Sequence of chain 1.A:
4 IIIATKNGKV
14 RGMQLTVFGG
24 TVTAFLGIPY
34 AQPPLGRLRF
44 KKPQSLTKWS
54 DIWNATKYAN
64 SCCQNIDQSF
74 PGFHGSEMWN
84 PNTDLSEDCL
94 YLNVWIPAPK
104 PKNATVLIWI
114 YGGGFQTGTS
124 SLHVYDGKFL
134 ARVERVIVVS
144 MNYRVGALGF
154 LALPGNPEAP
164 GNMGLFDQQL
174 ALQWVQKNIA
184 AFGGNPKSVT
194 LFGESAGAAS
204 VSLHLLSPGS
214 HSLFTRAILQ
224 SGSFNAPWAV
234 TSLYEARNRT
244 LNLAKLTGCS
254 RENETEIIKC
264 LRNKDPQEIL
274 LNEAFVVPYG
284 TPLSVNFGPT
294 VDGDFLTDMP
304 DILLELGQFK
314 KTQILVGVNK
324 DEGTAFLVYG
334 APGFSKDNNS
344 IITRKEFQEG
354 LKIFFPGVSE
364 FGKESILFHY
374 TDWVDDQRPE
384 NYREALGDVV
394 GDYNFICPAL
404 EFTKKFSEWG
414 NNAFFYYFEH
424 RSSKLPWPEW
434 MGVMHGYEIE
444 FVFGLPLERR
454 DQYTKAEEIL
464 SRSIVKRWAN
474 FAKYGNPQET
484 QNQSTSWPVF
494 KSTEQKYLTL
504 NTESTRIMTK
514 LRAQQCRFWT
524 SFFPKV

Binding-site contacts:
Ligand atom C6 contacts residue ARG14 of chain 1.A at 4.2 Å.
Ligand atom O5 contacts residue ASN57 of chain 1.A at 2.4 Å (h-bond).
Ligand atom C4 contacts residue ASN57 of chain 1.A at 4.2 Å.
Ligand atom N2 contacts residue ASN57 of chain 1.A at 2.9 Å (h-bond).
Ligand atom O5 contacts residue ARG14 of chain 1.A at 3.6 Å.
Ligand atom C5 contacts residue ASN57 of chain 1.A at 3.7 Å.
Ligand atom C7 contacts residue ASN57 of chain 1.A at 3.4 Å.
Ligand atom C5 contacts residue ARG14 of chain 1.A at 3.7 Å.
Ligand atom C2 contacts residue ASN57 of chain 1.A at 2.5 Å.
Ligand atom O7 contacts residue ASN57 of chain 1.A at 3.5 Å (h-bond).
Ligand atom C3 contacts residue ASN57 of chain 1.A at 3.8 Å.
Ligand atom C1 contacts residue ARG14 of chain 1.A at 3.7 Å.
Ligand atom C1 contacts residue ASN57 of chain 1.A at 1.4 Å.

This small molecule binds to this protein.
Small molecule (SMILES): CC(=O)N[C@H]1CO[C@H](CO[C@@H]2O[C@@H](C)[C@@H](O)[C@@H](O)[C@@H]2O)[C@@H](O)[C@@H]1O